Sequence of chain 1.A:
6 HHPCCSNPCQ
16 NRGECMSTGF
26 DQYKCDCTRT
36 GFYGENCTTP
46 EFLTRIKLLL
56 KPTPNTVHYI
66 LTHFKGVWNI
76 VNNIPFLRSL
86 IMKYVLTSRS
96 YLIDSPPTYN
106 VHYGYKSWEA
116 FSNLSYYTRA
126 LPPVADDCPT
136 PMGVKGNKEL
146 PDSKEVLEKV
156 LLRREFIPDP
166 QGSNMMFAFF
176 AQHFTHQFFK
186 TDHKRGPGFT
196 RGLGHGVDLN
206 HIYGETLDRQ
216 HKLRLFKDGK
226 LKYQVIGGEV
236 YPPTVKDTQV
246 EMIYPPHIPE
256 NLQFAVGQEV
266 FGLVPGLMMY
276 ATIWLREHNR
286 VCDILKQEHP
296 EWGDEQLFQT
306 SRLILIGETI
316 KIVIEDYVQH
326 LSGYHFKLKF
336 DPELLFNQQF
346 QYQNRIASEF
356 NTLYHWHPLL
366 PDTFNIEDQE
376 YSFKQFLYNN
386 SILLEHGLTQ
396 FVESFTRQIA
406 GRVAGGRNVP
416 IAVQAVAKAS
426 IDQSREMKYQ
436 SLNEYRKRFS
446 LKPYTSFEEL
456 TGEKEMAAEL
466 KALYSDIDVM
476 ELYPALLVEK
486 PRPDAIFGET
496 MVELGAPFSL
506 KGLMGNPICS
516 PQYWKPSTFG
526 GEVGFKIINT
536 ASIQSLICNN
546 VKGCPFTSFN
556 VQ

Sequence of chain 1.B:
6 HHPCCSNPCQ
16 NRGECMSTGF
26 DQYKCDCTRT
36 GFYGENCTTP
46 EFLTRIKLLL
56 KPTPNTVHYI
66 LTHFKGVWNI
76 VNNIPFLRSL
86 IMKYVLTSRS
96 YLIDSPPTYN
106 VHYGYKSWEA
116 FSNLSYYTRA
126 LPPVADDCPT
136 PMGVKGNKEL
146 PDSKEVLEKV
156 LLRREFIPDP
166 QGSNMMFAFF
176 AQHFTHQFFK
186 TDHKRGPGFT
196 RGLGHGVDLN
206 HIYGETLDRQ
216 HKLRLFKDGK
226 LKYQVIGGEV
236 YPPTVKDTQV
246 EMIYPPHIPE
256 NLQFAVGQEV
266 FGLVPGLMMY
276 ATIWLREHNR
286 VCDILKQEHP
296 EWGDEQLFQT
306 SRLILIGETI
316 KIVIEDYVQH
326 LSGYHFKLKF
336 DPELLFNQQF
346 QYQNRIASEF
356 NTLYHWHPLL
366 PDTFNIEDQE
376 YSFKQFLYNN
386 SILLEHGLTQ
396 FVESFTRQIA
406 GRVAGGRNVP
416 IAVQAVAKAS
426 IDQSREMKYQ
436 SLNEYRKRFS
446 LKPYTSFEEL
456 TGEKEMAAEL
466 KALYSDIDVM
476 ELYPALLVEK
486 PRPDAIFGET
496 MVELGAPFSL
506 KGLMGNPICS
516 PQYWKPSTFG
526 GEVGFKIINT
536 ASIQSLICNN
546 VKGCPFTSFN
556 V

Binding-site contacts:
Ligand atom C2 contacts residue ARG190 of chain 1.B at 4.0 Å.
Ligand atom O7 contacts residue ASN118 of chain 1.B at 4.0 Å.
Ligand atom N2 contacts residue ASN118 of chain 1.B at 3.0 Å (h-bond).
Ligand atom C2 contacts residue GLU114 of chain 1.B at 4.1 Å.
Ligand atom C5 contacts residue PHE194 of chain 1.B at 4.1 Å (hydrophobic).
Ligand atom C5 contacts residue LEU212 of chain 1.A at 4.4 Å (hydrophobic).
Ligand atom C4 contacts residue ARG190 of chain 1.B at 3.9 Å.
Ligand atom C2 contacts residue ASN118 of chain 1.B at 2.5 Å.
Ligand atom O7 contacts residue ARG190 of chain 1.B at 4.0 Å.
Ligand atom C5 contacts residue ARG190 of chain 1.B at 4.2 Å.
Ligand atom N2 contacts residue ARG190 of chain 1.B at 4.3 Å.
Ligand atom C1 contacts residue LEU212 of chain 1.A at 4.3 Å (hydrophobic).
Ligand atom O5 contacts residue LEU212 of chain 1.A at 4.0 Å.
Ligand atom O5 contacts residue TYR121 of chain 1.B at 3.7 Å.
Ligand atom O3 contacts residue LEU212 of chain 1.A at 4.2 Å.
Ligand atom C1 contacts residue TYR121 of chain 1.B at 4.2 Å (hydrophobic).
Ligand atom C7 contacts residue ASN118 of chain 1.B at 3.7 Å.
Ligand atom C1 contacts residue ASN118 of chain 1.B at 1.4 Å.
Ligand atom C6 contacts residue PHE194 of chain 1.B at 3.8 Å (hydrophobic).
Ligand atom O5 contacts residue ASN118 of chain 1.B at 2.3 Å (h-bond).
Ligand atom O6 contacts residue LEU212 of chain 1.A at 3.8 Å.
Ligand atom O7 contacts residue LEU212 of chain 1.A at 3.7 Å.
Ligand atom C7 contacts residue ARG190 of chain 1.B at 3.9 Å.
Ligand atom C3 contacts residue ASN118 of chain 1.B at 3.8 Å.
Ligand atom O4 contacts residue ARG190 of chain 1.B at 3.0 Å (salt-bridge).
Ligand atom C1 contacts residue ARG190 of chain 1.B at 4.0 Å.
Ligand atom C1 contacts residue GLU114 of chain 1.B at 3.6 Å.
Ligand atom C6 contacts residue TYR121 of chain 1.B at 3.9 Å (hydrophobic).
Ligand atom C5 contacts residue ASN118 of chain 1.B at 3.6 Å.
Ligand atom O5 contacts residue GLU114 of chain 1.B at 3.6 Å (salt-bridge).
Ligand atom C3 contacts residue LEU212 of chain 1.A at 4.3 Å (hydrophobic).
Ligand atom C4 contacts residue ASN118 of chain 1.B at 4.2 Å.
Ligand atom C4 contacts residue LEU212 of chain 1.A at 3.8 Å (hydrophobic).
Ligand atom C8 contacts residue ARG190 of chain 1.B at 3.3 Å.
Ligand atom C2 contacts residue LEU212 of chain 1.A at 4.2 Å (hydrophobic).
Ligand atom O5 contacts residue PHE194 of chain 1.B at 4.3 Å.
Ligand atom C3 contacts residue ARG190 of chain 1.B at 4.0 Å.
Ligand atom O6 contacts residue ASP213 of chain 1.A at 4.2 Å.
Ligand atom O6 contacts residue TYR121 of chain 1.B at 3.6 Å.
Ligand atom O7 contacts residue PHE194 of chain 1.B at 4.4 Å.

A small-molecule ligand and the protein it binds are described below.
Small molecule (SMILES): CC(=O)N[C@H]1[C@H](O[C@H]2[C@H](O)[C@@H](NC(C)=O)CO[C@@H]2CO)O[C@H](CO)[C@@H](O)[C@@H]1O